This small molecule binds to this protein.
Small molecule (SMILES): NCCCCCCO[P](=O)(O)O[P](=O)(O)OC[C@H]1O[C@@H](n2ccc(=O)[nH]c2=O)[C@H](O)[C@@H]1O

Sequence of chain 1.A:
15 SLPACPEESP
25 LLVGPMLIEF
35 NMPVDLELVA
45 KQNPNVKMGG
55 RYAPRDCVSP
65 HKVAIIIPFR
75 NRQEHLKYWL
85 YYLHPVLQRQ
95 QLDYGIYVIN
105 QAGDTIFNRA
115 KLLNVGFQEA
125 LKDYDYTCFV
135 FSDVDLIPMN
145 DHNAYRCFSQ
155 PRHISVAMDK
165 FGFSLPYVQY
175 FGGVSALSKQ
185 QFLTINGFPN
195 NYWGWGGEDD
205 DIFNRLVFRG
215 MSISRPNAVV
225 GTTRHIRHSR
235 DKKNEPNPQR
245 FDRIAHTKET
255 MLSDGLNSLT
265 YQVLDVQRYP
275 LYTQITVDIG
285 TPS

Binding-site contacts:
Ligand atom O2 contacts residue ARG76 of chain 1.A at 3.4 Å.
Ligand atom O4 contacts residue ARG74 of chain 1.A at 3.5 Å (salt-bridge).
Ligand atom O4 contacts residue ASP235 of chain 1.A at 3.2 Å.
Ligand atom C2 contacts residue PHE111 of chain 1.A at 3.6 Å (hydrophobic).
Ligand atom C6 contacts residue PHE111 of chain 1.A at 3.5 Å (hydrophobic).
Ligand atom C5 contacts residue ASP235 of chain 1.A at 3.5 Å.
Ligand atom O2A contacts residue ARG76 of chain 1.A at 3.3 Å (salt-bridge).
Ligand atom O2 contacts residue PHE73 of chain 1.A at 3.2 Å.
Ligand atom O3B contacts residue HIS229 of chain 1.A at 3.1 Å (h-bond).
Ligand atom O2' contacts residue PRO72 of chain 1.A at 2.7 Å (h-bond).
Ligand atom PA contacts residue MN1 of chain 1.H at 3.3 Å.
Ligand atom O3B contacts residue HIS232 of chain 1.A at 3.3 Å (h-bond).
Ligand atom O3B contacts residue MN1 of chain 1.H at 1.9 Å.
Ligand atom C2B contacts residue PRO72 of chain 1.A at 3.6 Å (hydrophobic).
Ligand atom O3' contacts residue ASP137 of chain 1.A at 3.2 Å.
Ligand atom C4B contacts residue ASP137 of chain 1.A at 3.5 Å.
Ligand atom O2A contacts residue HIS232 of chain 1.A at 3.6 Å.
Ligand atom O2 contacts residue ARG74 of chain 1.A at 2.8 Å (salt-bridge).
Ligand atom PA contacts residue ARG76 of chain 1.A at 3.6 Å.
Ligand atom O3' contacts residue ASP139 of chain 1.A at 2.9 Å (salt-bridge).
Ligand atom O2' contacts residue VAL138 of chain 1.A at 3.2 Å (h-bond).
Ligand atom O1A contacts residue ARG76 of chain 1.A at 3.0 Å (salt-bridge).
Ligand atom O3B contacts residue LYS164 of chain 1.A at 3.2 Å (salt-bridge).
Ligand atom C2B contacts residue VAL138 of chain 1.A at 3.6 Å (hydrophobic).
Ligand atom O1A contacts residue HIS232 of chain 1.A at 3.1 Å (h-bond).
Ligand atom C1B contacts residue PRO72 of chain 1.A at 3.6 Å (hydrophobic).
Ligand atom O3' contacts residue VAL138 of chain 1.A at 3.5 Å (h-bond).
Ligand atom N1 contacts residue PHE111 of chain 1.A at 3.4 Å.
Ligand atom PB contacts residue MN1 of chain 1.H at 3.2 Å.
Ligand atom C4 contacts residue ASP235 of chain 1.A at 3.6 Å.
Ligand atom N3 contacts residue ARG74 of chain 1.A at 2.8 Å (salt-bridge).
Ligand atom C2 contacts residue ARG74 of chain 1.A at 3.6 Å.
Ligand atom O2 contacts residue PRO72 of chain 1.A at 3.5 Å (h-bond).
Ligand atom C5B contacts residue ASP137 of chain 1.A at 3.3 Å.
Ligand atom O1B contacts residue TRP199 of chain 1.A at 3.1 Å (h-bond).
Ligand atom O2B contacts residue HIS232 of chain 1.A at 3.5 Å.
Ligand atom O1A contacts residue MN1 of chain 1.H at 2.1 Å.
Ligand atom O1A contacts residue ASP139 of chain 1.A at 2.9 Å (salt-bridge).
Ligand atom O1B contacts residue LYS164 of chain 1.A at 3.5 Å (salt-bridge).
Ligand atom O3A contacts residue MN1 of chain 1.H at 3.5 Å.